Binding-site contacts:
Ligand atom O3 contacts residue SER49 of chain 1.B at 4.5 Å.
Ligand atom O2 contacts residue 2891 of chain 1.QA at 3.6 Å.
Ligand atom C2 contacts residue 2891 of chain 1.QA at 2.7 Å.
Ligand atom O7 contacts residue GLY50 of chain 1.B at 4.3 Å.
Ligand atom O4 contacts residue SER49 of chain 1.B at 3.9 Å.
Ligand atom C7 contacts residue ALA30 of chain 1.B at 4.0 Å (hydrophobic).
Ligand atom C5 contacts residue SER49 of chain 1.B at 2.6 Å.
Ligand atom O3 contacts residue 2891 of chain 1.QA at 3.9 Å.
Ligand atom C6 contacts residue SER49 of chain 1.B at 3.9 Å.
Ligand atom C6 contacts residue ALA30 of chain 1.B at 3.6 Å (hydrophobic).
Ligand atom C1 contacts residue SER49 of chain 1.B at 1.3 Å.
Ligand atom C1 contacts residue 2891 of chain 1.QA at 3.3 Å.
Ligand atom O6 contacts residue ALA30 of chain 1.B at 3.9 Å.
Ligand atom O5 contacts residue SER49 of chain 1.B at 2.0 Å (h-bond).
Ligand atom C3 contacts residue SER49 of chain 1.B at 3.1 Å.
Ligand atom C4 contacts residue SER49 of chain 1.B at 3.3 Å.
Ligand atom C5 contacts residue GLY50 of chain 1.B at 4.3 Å.
Ligand atom O6 contacts residue SER49 of chain 1.B at 4.5 Å.
Ligand atom C3 contacts residue 2891 of chain 1.QA at 3.5 Å.
Ligand atom C2 contacts residue SER49 of chain 1.B at 2.7 Å.
Ligand atom O2 contacts residue SER49 of chain 1.B at 3.8 Å.

The protein below binds the small molecule below.
Small molecule (SMILES): OC[C@@H](O)[C@H]1O[C@H](O)[C@@H](O)[C@@H](O)[C@@H]1O

Sequence of chain 1.B:
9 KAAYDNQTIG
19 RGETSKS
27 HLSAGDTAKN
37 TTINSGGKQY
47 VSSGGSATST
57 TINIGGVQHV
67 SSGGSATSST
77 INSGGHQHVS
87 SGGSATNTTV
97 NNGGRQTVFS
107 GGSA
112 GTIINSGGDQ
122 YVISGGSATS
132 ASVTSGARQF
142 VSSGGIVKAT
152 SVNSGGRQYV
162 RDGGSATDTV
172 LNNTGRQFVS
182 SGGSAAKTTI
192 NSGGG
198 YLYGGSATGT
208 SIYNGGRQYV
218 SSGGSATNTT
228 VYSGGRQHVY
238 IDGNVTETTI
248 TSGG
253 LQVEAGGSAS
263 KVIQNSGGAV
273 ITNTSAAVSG